Sequence of chain 2.A:
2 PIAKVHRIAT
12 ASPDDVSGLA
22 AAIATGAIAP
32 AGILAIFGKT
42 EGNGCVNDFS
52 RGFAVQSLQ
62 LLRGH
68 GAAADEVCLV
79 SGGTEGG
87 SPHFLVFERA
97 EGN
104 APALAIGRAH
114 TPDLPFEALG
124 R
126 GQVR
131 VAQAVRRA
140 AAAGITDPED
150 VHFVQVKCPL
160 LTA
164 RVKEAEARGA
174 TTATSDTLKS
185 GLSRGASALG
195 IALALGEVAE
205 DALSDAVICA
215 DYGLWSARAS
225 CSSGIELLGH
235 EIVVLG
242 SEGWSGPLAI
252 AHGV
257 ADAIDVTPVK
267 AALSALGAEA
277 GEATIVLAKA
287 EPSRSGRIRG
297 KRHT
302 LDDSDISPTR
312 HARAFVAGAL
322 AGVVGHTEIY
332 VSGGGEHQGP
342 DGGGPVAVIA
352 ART

This small molecule binds to this protein.
Small molecule (SMILES): O=C1CC(=O)NC(=O)N1

Binding-site contacts:
Ligand atom N1 contacts residue ARG52 of chain 2.A at 4.0 Å.
Ligand atom C6 contacts residue GLY45 of chain 2.A at 4.0 Å.
Ligand atom O4 contacts residue SER79 of chain 2.A at 3.3 Å (h-bond).
Ligand atom O2 contacts residue ARG52 of chain 2.A at 2.9 Å (salt-bridge).
Ligand atom N3 contacts residue GLY45 of chain 2.A at 3.7 Å.
Ligand atom O4 contacts residue ARG314 of chain 2.A at 2.8 Å (salt-bridge).
Ligand atom O8 contacts residue SER226 of chain 2.A at 3.6 Å.
Ligand atom C4 contacts residue GLY80 of chain 2.A at 3.7 Å.
Ligand atom O2 contacts residue SER79 of chain 2.A at 3.8 Å.
Ligand atom C4 contacts residue SER79 of chain 2.A at 3.2 Å.
Ligand atom C4 contacts residue GLY334 of chain 2.A at 3.7 Å.
Ligand atom C2 contacts residue SER227 of chain 2.A at 3.7 Å.
Ligand atom C6 contacts residue SER226 of chain 2.A at 3.6 Å.
Ligand atom C2 contacts residue GLY45 of chain 2.A at 3.3 Å.
Ligand atom C2 contacts residue SER79 of chain 2.A at 3.6 Å.
Ligand atom N3 contacts residue SER79 of chain 2.A at 2.9 Å (h-bond).
Ligand atom C4 contacts residue SER333 of chain 2.A at 3.7 Å.
Ligand atom C6 contacts residue SER227 of chain 2.A at 3.3 Å.
Ligand atom C2 contacts residue SER226 of chain 2.A at 3.6 Å.
Ligand atom C5 contacts residue GLY334 of chain 2.A at 3.3 Å.
Ligand atom N3 contacts residue SER226 of chain 2.A at 4.0 Å.
Ligand atom N1 contacts residue SER227 of chain 2.A at 2.8 Å (h-bond).
Ligand atom O2 contacts residue GLY80 of chain 2.A at 2.9 Å (h-bond).
Ligand atom N3 contacts residue GLY80 of chain 2.A at 2.9 Å (h-bond).
Ligand atom C2 contacts residue GLY80 of chain 2.A at 3.5 Å.
Ligand atom N3 contacts residue ARG314 of chain 2.A at 3.7 Å.
Ligand atom O8 contacts residue SER227 of chain 2.A at 2.6 Å (h-bond).
Ligand atom O4 contacts residue GLY80 of chain 2.A at 3.6 Å (h-bond).
Ligand atom C2 contacts residue ARG52 of chain 2.A at 3.7 Å.
Ligand atom C4 contacts residue ARG314 of chain 2.A at 3.2 Å.
Ligand atom C5 contacts residue SER333 of chain 2.A at 3.6 Å.
Ligand atom O4 contacts residue GLY334 of chain 2.A at 2.8 Å (h-bond).
Ligand atom O8 contacts residue ARG188 of chain 2.A at 3.0 Å (salt-bridge).
Ligand atom C5 contacts residue SER226 of chain 2.A at 4.0 Å.
Ligand atom N1 contacts residue SER226 of chain 2.A at 3.4 Å (h-bond).
Ligand atom O4 contacts residue SER333 of chain 2.A at 3.3 Å.
Ligand atom O2 contacts residue GLY45 of chain 2.A at 3.5 Å (h-bond).
Ligand atom O2 contacts residue SER227 of chain 2.A at 3.6 Å.
Ligand atom N1 contacts residue GLY45 of chain 2.A at 3.5 Å (h-bond).
Ligand atom C6 contacts residue ARG188 of chain 2.A at 3.8 Å.